Sequence of chain 1.Q:
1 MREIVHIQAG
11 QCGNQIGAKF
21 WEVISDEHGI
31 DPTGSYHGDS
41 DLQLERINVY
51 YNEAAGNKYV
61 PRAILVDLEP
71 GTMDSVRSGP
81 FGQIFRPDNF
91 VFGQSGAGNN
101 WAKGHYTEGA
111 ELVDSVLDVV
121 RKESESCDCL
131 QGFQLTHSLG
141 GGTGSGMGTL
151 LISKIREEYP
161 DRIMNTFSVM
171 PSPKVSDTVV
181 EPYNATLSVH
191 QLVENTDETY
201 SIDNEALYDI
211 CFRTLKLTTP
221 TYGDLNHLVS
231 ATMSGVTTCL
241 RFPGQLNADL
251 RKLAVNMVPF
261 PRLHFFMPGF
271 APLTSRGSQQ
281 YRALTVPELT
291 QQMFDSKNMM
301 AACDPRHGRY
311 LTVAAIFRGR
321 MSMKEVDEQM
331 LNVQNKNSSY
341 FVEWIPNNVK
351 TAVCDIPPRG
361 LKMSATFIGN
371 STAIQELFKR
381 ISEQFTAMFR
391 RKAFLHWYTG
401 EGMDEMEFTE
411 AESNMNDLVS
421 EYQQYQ

Binding-site contacts:
Ligand atom O1G contacts residue THR143 of chain 1.Q at 3.2 Å.
Ligand atom PG contacts residue ASN99 of chain 1.Q at 3.9 Å.
Ligand atom PB contacts residue THR143 of chain 1.Q at 3.3 Å.
Ligand atom N1 contacts residue TYR222 of chain 1.Q at 3.7 Å.
Ligand atom C4 contacts residue CYS12 of chain 1.Q at 3.4 Å (hydrophobic).
Ligand atom N3 contacts residue CYS12 of chain 1.Q at 3.4 Å (h-bond).
Ligand atom O2A contacts residue GLN11 of chain 1.Q at 3.5 Å.
Ligand atom PA contacts residue SER138 of chain 1.Q at 3.8 Å.
Ligand atom PG contacts residue THR143 of chain 1.Q at 3.7 Å.
Ligand atom O1B contacts residue GLY140 of chain 1.Q at 3.7 Å.
Ligand atom O1A contacts residue CYS12 of chain 1.Q at 2.8 Å (h-bond).
Ligand atom O2B contacts residue THR143 of chain 1.Q at 3.3 Å.
Ligand atom C5 contacts residue CYS12 of chain 1.Q at 3.8 Å (hydrophobic).
Ligand atom O3B contacts residue THR143 of chain 1.Q at 3.1 Å.
Ligand atom N2 contacts residue ASN226 of chain 1.Q at 3.8 Å.
Ligand atom O1A contacts residue SER138 of chain 1.Q at 3.5 Å (h-bond).
Ligand atom O6 contacts residue TYR222 of chain 1.Q at 3.5 Å.
Ligand atom C6 contacts residue TYR222 of chain 1.Q at 3.6 Å (hydrophobic).
Ligand atom O2' contacts residue ASN204 of chain 1.Q at 3.2 Å (h-bond).
Ligand atom PA contacts residue CYS12 of chain 1.Q at 3.9 Å.
Ligand atom N1 contacts residue ASN226 of chain 1.Q at 3.0 Å (h-bond).
Ligand atom C2 contacts residue ASN226 of chain 1.Q at 3.8 Å.
Ligand atom O6 contacts residue GLN15 of chain 1.Q at 3.7 Å.
Ligand atom O2B contacts residue GLN11 of chain 1.Q at 2.9 Å (h-bond).
Ligand atom O1B contacts residue GLY144 of chain 1.Q at 3.2 Å (h-bond).
Ligand atom C2 contacts residue CYS12 of chain 1.Q at 3.7 Å (hydrophobic).
Ligand atom O3B contacts residue GLY142 of chain 1.Q at 3.7 Å.
Ligand atom O3' contacts residue THR178 of chain 1.Q at 3.7 Å.
Ligand atom O1B contacts residue THR143 of chain 1.Q at 3.1 Å.
Ligand atom O5' contacts residue SER138 of chain 1.Q at 3.0 Å (h-bond).
Ligand atom O3B contacts residue GLY141 of chain 1.Q at 3.9 Å.
Ligand atom PA contacts residue GLN11 of chain 1.Q at 3.9 Å.
Ligand atom O1B contacts residue SER138 of chain 1.Q at 3.8 Å.
Ligand atom O1A contacts residue GLN11 of chain 1.Q at 3.0 Å (h-bond).
Ligand atom O3G contacts residue ASN99 of chain 1.Q at 2.6 Å (h-bond).
Ligand atom O3G contacts residue GLU260 of chain 1.M at 3.2 Å (salt-bridge).
Ligand atom O2G contacts residue GLN11 of chain 1.Q at 3.8 Å.
Ligand atom C5 contacts residue TYR222 of chain 1.Q at 3.8 Å (hydrophobic).
Ligand atom O3' contacts residue ASP177 of chain 1.Q at 3.7 Å.
Ligand atom N2 contacts residue LEU225 of chain 1.Q at 3.8 Å.

Sequence of chain 1.M:
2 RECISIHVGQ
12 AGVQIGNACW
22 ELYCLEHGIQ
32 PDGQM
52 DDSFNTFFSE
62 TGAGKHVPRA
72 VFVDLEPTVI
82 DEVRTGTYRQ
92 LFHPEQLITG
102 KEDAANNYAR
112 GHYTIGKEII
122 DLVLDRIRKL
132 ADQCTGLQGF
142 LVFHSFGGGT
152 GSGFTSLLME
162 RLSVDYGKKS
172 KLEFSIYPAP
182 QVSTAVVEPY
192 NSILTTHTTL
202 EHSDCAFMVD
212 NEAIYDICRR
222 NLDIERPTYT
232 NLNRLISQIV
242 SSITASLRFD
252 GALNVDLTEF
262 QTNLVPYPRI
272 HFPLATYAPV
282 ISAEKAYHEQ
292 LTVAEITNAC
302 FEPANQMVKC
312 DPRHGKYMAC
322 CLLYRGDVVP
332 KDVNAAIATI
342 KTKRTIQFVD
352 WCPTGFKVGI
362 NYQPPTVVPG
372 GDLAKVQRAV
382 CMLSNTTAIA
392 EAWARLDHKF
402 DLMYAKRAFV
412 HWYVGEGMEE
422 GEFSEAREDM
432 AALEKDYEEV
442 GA

This small molecule binds to this protein.
Small molecule (SMILES): Nc1nc2c(ncn2[C@@H]2O[C@H](CO[P](=O)(O)C[P](=O)(O)OP(=O)(O)O)[C@@H](O)[C@H]2O)c(=O)[nH]1